A small-molecule ligand and the protein it binds are described below.
Small molecule (SMILES): CC(=O)N[C@@H]1[C@@H](O)[C@H](O)[C@@H](CO)O[C@H]1O

Binding-site contacts:
Ligand atom O7 contacts residue ASN289 of chain 1.B at 3.3 Å (h-bond).
Ligand atom C7 contacts residue SER38 of chain 1.B at 4.0 Å.
Ligand atom C4 contacts residue ASN289 of chain 1.B at 4.2 Å.
Ligand atom O5 contacts residue ASN289 of chain 1.B at 2.4 Å (h-bond).
Ligand atom O7 contacts residue GLU36 of chain 1.B at 3.8 Å.
Ligand atom C7 contacts residue ASN289 of chain 1.B at 3.3 Å.
Ligand atom O7 contacts residue SER38 of chain 1.B at 3.6 Å (h-bond).
Ligand atom C3 contacts residue ASN289 of chain 1.B at 3.8 Å.
Ligand atom C8 contacts residue ASN289 of chain 1.B at 4.5 Å.
Ligand atom C5 contacts residue ASN289 of chain 1.B at 3.7 Å.
Ligand atom C2 contacts residue ASN289 of chain 1.B at 2.5 Å.
Ligand atom C1 contacts residue ASN289 of chain 1.B at 1.4 Å.
Ligand atom N2 contacts residue ASN289 of chain 1.B at 2.9 Å (h-bond).
Ligand atom C8 contacts residue SER38 of chain 1.B at 3.5 Å.

Sequence of chain 1.B:
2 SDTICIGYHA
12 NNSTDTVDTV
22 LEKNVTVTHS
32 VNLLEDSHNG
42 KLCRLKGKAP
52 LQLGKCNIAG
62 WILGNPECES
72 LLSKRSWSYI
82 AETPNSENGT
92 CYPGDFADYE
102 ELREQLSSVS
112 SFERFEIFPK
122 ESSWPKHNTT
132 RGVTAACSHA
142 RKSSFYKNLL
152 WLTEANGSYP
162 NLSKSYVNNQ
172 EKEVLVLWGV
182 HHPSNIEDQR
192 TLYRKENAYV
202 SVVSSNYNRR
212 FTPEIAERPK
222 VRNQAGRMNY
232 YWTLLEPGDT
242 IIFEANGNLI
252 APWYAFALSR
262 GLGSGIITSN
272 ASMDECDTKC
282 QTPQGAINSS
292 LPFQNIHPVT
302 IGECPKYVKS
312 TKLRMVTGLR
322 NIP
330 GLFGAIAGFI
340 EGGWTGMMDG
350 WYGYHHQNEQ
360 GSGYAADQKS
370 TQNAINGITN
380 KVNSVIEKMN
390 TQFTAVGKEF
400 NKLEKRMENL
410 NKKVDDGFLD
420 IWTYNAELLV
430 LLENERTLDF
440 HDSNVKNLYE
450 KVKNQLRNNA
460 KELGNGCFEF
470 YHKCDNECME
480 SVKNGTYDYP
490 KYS